Sequence of chain 1.B:
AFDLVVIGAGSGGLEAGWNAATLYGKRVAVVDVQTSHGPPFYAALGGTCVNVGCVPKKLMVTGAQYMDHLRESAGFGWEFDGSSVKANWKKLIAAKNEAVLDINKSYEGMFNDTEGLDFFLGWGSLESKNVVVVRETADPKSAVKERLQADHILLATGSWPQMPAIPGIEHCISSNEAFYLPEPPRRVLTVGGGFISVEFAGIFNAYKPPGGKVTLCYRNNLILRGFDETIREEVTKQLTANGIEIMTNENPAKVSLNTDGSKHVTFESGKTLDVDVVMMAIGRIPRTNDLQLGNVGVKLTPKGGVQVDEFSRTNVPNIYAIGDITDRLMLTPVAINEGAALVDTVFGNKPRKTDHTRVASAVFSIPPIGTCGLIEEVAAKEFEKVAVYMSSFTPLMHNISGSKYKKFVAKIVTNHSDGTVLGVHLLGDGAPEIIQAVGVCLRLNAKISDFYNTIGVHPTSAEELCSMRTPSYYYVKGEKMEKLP

Sequence of chain 1.A:
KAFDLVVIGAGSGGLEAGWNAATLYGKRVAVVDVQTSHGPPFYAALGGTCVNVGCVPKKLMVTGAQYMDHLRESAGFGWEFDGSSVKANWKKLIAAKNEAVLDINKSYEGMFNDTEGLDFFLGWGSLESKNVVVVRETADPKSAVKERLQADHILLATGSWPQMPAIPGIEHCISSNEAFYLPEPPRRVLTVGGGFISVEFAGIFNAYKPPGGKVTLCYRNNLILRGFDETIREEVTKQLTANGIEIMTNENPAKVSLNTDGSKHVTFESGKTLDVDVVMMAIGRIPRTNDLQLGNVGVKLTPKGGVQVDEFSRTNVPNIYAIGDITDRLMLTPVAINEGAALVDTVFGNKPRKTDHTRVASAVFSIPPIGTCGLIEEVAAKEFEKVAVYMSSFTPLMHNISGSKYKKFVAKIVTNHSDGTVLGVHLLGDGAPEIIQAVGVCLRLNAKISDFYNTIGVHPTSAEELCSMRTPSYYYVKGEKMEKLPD

Binding-site contacts:
Ligand atom C27 contacts residue TRP24 of chain 1.B at 3.7 Å (hydrophobic).
Ligand atom C8 contacts residue MET116 of chain 1.B at 3.9 Å (hydrophobic).
Ligand atom C26 contacts residue TRP24 of chain 1.B at 3.9 Å (hydrophobic).
Ligand atom F contacts residue VAL61 of chain 1.B at 3.6 Å.
Ligand atom C26 contacts residue LEU20 of chain 1.B at 3.8 Å (hydrophobic).
Ligand atom C9 contacts residue MET116 of chain 1.B at 3.9 Å (hydrophobic).
Ligand atom S contacts residue MET116 of chain 1.B at 4.0 Å.
Ligand atom F2 contacts residue ILE109 of chain 1.B at 3.8 Å.
Ligand atom C19 contacts residue MET116 of chain 1.B at 3.9 Å (hydrophobic).
Ligand atom C21 contacts residue MET116 of chain 1.B at 3.8 Å (hydrophobic).
Ligand atom C10 contacts residue MET116 of chain 1.B at 3.8 Å (hydrophobic).
Ligand atom C20 contacts residue MET116 of chain 1.B at 4.0 Å (hydrophobic).
Ligand atom C26 contacts residue MET116 of chain 1.B at 4.2 Å (hydrophobic).
Ligand atom N1 contacts residue GLY115 of chain 1.B at 4.0 Å.
Ligand atom S contacts residue TRP24 of chain 1.B at 4.2 Å.
Ligand atom C7 contacts residue MET116 of chain 1.B at 4.1 Å (hydrophobic).
Ligand atom C1 contacts residue ILE109 of chain 1.B at 4.1 Å (hydrophobic).
Ligand atom C11 contacts residue MET116 of chain 1.B at 3.6 Å (hydrophobic).
Ligand atom C27 contacts residue MET116 of chain 1.B at 4.1 Å (hydrophobic).
Ligand atom C25 contacts residue LEU20 of chain 1.B at 4.1 Å (hydrophobic).
Ligand atom F contacts residue VAL56 of chain 1.B at 4.0 Å.
Ligand atom C31 contacts residue TRP24 of chain 1.B at 3.9 Å (hydrophobic).
Ligand atom C9 contacts residue SER112 of chain 1.B at 3.5 Å.
Ligand atom C2 contacts residue TYR113 of chain 1.B at 3.8 Å (hydrophobic).
Ligand atom C32 contacts residue TRP24 of chain 1.B at 3.7 Å (hydrophobic).
Ligand atom C20 contacts residue THR120 of chain 1.B at 4.2 Å.
Ligand atom C25 contacts residue TYR113 of chain 1.B at 4.0 Å (hydrophobic).
Ligand atom N contacts residue TYR113 of chain 1.B at 3.7 Å.
Ligand atom C19 contacts residue ASP119 of chain 1.B at 3.9 Å.
Ligand atom C3 contacts residue TYR113 of chain 1.B at 3.9 Å (hydrophobic).
Ligand atom C12 contacts residue ASP119 of chain 1.B at 3.9 Å.
Ligand atom C10 contacts residue SER112 of chain 1.B at 3.5 Å.
Ligand atom C22 contacts residue TRP24 of chain 1.B at 4.0 Å (hydrophobic).
Ligand atom C12 contacts residue GLY115 of chain 1.B at 3.6 Å.
Ligand atom N1 contacts residue MET116 of chain 1.B at 3.7 Å.
Ligand atom C4 contacts residue TYR113 of chain 1.B at 4.2 Å (hydrophobic).
Ligand atom C1 contacts residue TYR113 of chain 1.B at 3.3 Å (hydrophobic).
Ligand atom C12 contacts residue MET116 of chain 1.B at 3.8 Å (hydrophobic).
Ligand atom C22 contacts residue MET116 of chain 1.B at 3.6 Å (hydrophobic).
Ligand atom C24 contacts residue TYR113 of chain 1.B at 4.1 Å (hydrophobic).

A small-molecule ligand and the protein it binds are described below.
Small molecule (SMILES): FC(F)(F)CNCC#Cc1nc(-c2ccc3c(ccn3CCC3CCNCC3)c2)sc1C1(N2CCCC2)CCCCC1